This small molecule binds to this protein.
Small molecule (SMILES): O=P(O)(O)OC[C@H]1OC[C@H](O)[C@@H](O)[C@@H]1O

Sequence of chain 2.C:
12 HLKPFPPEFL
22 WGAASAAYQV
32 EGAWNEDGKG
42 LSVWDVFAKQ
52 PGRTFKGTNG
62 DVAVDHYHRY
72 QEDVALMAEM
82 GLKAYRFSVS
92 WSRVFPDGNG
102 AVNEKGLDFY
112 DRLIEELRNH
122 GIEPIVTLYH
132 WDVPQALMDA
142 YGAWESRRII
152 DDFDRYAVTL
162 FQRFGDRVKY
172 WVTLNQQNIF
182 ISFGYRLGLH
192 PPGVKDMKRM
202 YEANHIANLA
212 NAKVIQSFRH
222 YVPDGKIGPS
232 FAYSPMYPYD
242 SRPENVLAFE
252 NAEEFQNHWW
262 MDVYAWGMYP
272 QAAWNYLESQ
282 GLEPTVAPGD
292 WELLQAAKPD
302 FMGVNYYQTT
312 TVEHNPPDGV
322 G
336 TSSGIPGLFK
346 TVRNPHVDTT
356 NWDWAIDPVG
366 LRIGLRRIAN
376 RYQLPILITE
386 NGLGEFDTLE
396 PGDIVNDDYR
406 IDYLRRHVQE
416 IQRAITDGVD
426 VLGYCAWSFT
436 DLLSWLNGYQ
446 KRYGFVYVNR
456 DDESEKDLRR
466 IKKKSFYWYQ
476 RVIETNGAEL

Binding-site contacts:
Ligand atom C1 contacts residue GLU385 of chain 2.C at 3.4 Å.
Ligand atom P contacts residue SER439 of chain 2.C at 3.6 Å.
Ligand atom O2 contacts residue BGC1 of chain 2.V at 2.7 Å (h-bond).
Ligand atom O2 contacts residue GLU385 of chain 2.C at 2.6 Å (salt-bridge).
Ligand atom C4 contacts residue GLN30 of chain 2.C at 3.7 Å.
Ligand atom O3 contacts residue TRP440 of chain 2.C at 2.8 Å (h-bond).
Ligand atom O1P contacts residue SER439 of chain 2.C at 3.5 Å (h-bond).
Ligand atom O4 contacts residue LEU437 of chain 2.C at 4.2 Å.
Ligand atom C3 contacts residue BGC1 of chain 2.V at 3.5 Å.
Ligand atom O3 contacts residue GLN30 of chain 2.C at 2.7 Å (h-bond).
Ligand atom C3 contacts residue TRP432 of chain 2.C at 3.6 Å (hydrophobic).
Ligand atom C5 contacts residue TYR308 of chain 2.C at 4.0 Å (hydrophobic).
Ligand atom O3P contacts residue TRP440 of chain 2.C at 3.9 Å.
Ligand atom C2 contacts residue GLN177 of chain 2.C at 3.9 Å.
Ligand atom C1 contacts residue BGC1 of chain 2.V at 1.1 Å.
Ligand atom C4 contacts residue TRP432 of chain 2.C at 3.8 Å (hydrophobic).
Ligand atom O3 contacts residue HIS131 of chain 2.C at 3.2 Å (h-bond).
Ligand atom O3P contacts residue SER439 of chain 2.C at 3.0 Å (h-bond).
Ligand atom C3 contacts residue TRP440 of chain 2.C at 3.7 Å (hydrophobic).
Ligand atom C5 contacts residue TRP432 of chain 2.C at 4.0 Å (hydrophobic).
Ligand atom O4 contacts residue GLN30 of chain 2.C at 3.1 Å (h-bond).
Ligand atom C2 contacts residue BGC1 of chain 2.V at 2.2 Å.
Ligand atom O6 contacts residue BGC1 of chain 2.V at 4.2 Å.
Ligand atom O1P contacts residue TYR448 of chain 2.C at 3.8 Å.
Ligand atom O3 contacts residue TRP132 of chain 2.C at 4.1 Å.
Ligand atom O3 contacts residue TRP432 of chain 2.C at 3.8 Å.
Ligand atom O5 contacts residue BGC1 of chain 2.V at 2.0 Å (h-bond).
Ligand atom C4 contacts residue BGC1 of chain 2.V at 3.8 Å.
Ligand atom O2P contacts residue TRP359 of chain 2.C at 4.0 Å.
Ligand atom C6 contacts residue TYR448 of chain 2.C at 3.5 Å (hydrophobic).
Ligand atom C4 contacts residue TRP440 of chain 2.C at 4.0 Å (hydrophobic).
Ligand atom O5 contacts residue GLU385 of chain 2.C at 4.2 Å.
Ligand atom C3 contacts residue GLN30 of chain 2.C at 3.6 Å.
Ligand atom C3 contacts residue GLU385 of chain 2.C at 3.7 Å.
Ligand atom O4 contacts residue TRP432 of chain 2.C at 3.0 Å (h-bond).
Ligand atom O2 contacts residue GLN177 of chain 2.C at 2.8 Å (h-bond).
Ligand atom C5 contacts residue BGC1 of chain 2.V at 3.2 Å.
Ligand atom C5 contacts residue GLU385 of chain 2.C at 4.1 Å.
Ligand atom C2 contacts residue GLU385 of chain 2.C at 3.4 Å.
Ligand atom C2 contacts residue TRP132 of chain 2.C at 4.0 Å (hydrophobic).